Sequence of chain 1.C:
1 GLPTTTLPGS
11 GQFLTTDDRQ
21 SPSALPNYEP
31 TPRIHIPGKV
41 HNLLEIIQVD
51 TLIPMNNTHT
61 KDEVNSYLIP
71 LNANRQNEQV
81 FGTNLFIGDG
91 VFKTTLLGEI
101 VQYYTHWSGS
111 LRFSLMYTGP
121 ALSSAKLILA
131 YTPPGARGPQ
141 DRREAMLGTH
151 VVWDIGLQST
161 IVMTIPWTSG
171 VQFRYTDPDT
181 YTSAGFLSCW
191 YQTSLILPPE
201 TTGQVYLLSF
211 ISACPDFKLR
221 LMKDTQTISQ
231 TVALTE

Sequence of chain 1.A:
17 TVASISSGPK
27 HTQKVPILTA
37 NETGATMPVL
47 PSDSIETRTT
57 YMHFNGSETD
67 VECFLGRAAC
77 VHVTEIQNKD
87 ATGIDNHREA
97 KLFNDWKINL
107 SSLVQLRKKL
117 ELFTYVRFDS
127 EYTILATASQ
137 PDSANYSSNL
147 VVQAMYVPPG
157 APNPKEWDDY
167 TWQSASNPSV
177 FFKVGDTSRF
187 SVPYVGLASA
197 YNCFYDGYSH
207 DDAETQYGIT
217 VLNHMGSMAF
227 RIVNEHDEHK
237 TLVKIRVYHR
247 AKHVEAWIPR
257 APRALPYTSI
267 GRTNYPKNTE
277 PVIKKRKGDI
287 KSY

Binding-site contacts:
Ligand atom N3A contacts residue ASN219 of chain 1.A at 3.4 Å (h-bond).
Ligand atom O1 contacts residue PHE186 of chain 1.A at 3.8 Å.
Ligand atom C4A contacts residue ASN198 of chain 1.A at 3.9 Å.
Ligand atom O1 contacts residue TYR152 of chain 1.A at 3.9 Å.
Ligand atom N2 contacts residue PHE186 of chain 1.A at 4.0 Å.
Ligand atom C3 contacts residue PRO174 of chain 1.A at 3.7 Å (hydrophobic).
Ligand atom C4C contacts residue TYR152 of chain 1.A at 3.9 Å (hydrophobic).
Ligand atom O1B contacts residue MET221 of chain 1.A at 3.8 Å.
Ligand atom CL1 contacts residue ILE104 of chain 1.A at 3.6 Å.
Ligand atom C2B contacts residue TYR197 of chain 1.A at 3.3 Å (hydrophobic).
Ligand atom N2 contacts residue PRO174 of chain 1.A at 3.7 Å.
Ligand atom C5 contacts residue TYR152 of chain 1.A at 3.6 Å (hydrophobic).
Ligand atom C3C contacts residue VAL188 of chain 1.A at 3.3 Å (hydrophobic).
Ligand atom C5C contacts residue ILE104 of chain 1.A at 4.0 Å (hydrophobic).
Ligand atom C3B contacts residue TYR197 of chain 1.A at 3.3 Å (hydrophobic).
Ligand atom C31 contacts residue SER175 of chain 1.A at 3.5 Å.
Ligand atom C6C contacts residue VAL191 of chain 1.A at 3.3 Å (hydrophobic).
Ligand atom O1 contacts residue VAL188 of chain 1.A at 3.8 Å.
Ligand atom C4 contacts residue PHE186 of chain 1.A at 3.7 Å (hydrophobic).
Ligand atom C31 contacts residue VAL176 of chain 1.A at 3.3 Å (hydrophobic).
Ligand atom C3C contacts residue TYR128 of chain 1.A at 3.6 Å (hydrophobic).
Ligand atom CL1 contacts residue ASN105 of chain 1.A at 3.3 Å.
Ligand atom C5A contacts residue CYS199 of chain 1.A at 3.9 Å (hydrophobic).
Ligand atom C7C contacts residue TYR128 of chain 1.A at 3.5 Å (hydrophobic).
Ligand atom O1 contacts residue ALA24 of chain 1.C at 3.4 Å.
Ligand atom C5 contacts residue PHE186 of chain 1.A at 3.7 Å (hydrophobic).
Ligand atom C1C contacts residue TYR152 of chain 1.A at 3.9 Å (hydrophobic).
Ligand atom C4 contacts residue TYR152 of chain 1.A at 3.7 Å (hydrophobic).
Ligand atom C31 contacts residue ALA150 of chain 1.A at 3.5 Å (hydrophobic).
Ligand atom C5C contacts residue TYR128 of chain 1.A at 3.7 Å (hydrophobic).
Ligand atom C31 contacts residue PRO174 of chain 1.A at 3.3 Å (hydrophobic).
Ligand atom O1A contacts residue VAL122 of chain 1.A at 4.0 Å.
Ligand atom C4B contacts residue LEU106 of chain 1.A at 3.7 Å (hydrophobic).
Ligand atom C3B contacts residue LEU106 of chain 1.A at 3.8 Å (hydrophobic).
Ligand atom C2C contacts residue VAL188 of chain 1.A at 2.8 Å (hydrophobic).
Ligand atom N2 contacts residue ALA24 of chain 1.C at 3.1 Å.
Ligand atom C5A contacts residue VAL122 of chain 1.A at 3.9 Å (hydrophobic).
Ligand atom CL1 contacts residue MET221 of chain 1.A at 3.8 Å.
Ligand atom C3 contacts residue PHE186 of chain 1.A at 3.9 Å (hydrophobic).
Ligand atom CM1 contacts residue CYS199 of chain 1.A at 3.8 Å (hydrophobic).

The protein below binds the small molecule below.
Small molecule (SMILES): Cc1cc(CCCCCCCOc2ccc(C3=N[C@@H](C)CO3)cc2Cl)on1

Sequence of chain 2.C:
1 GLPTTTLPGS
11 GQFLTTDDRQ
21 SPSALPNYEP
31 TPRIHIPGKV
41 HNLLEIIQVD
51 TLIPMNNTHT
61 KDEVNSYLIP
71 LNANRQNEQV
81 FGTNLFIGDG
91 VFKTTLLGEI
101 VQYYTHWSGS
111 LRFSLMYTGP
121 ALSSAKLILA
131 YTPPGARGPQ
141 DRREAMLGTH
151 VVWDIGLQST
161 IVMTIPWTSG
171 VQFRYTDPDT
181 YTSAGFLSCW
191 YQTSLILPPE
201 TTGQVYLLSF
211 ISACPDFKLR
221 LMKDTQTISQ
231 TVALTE